A protein and the small-molecule ligand that binds it are described below.
Small molecule (SMILES): OC[C@H]1O[C@H](O)[C@H](O)[C@@H](O)[C@@H]1O

Binding-site contacts:
Ligand atom O4 contacts residue NAG2 of chain 1.I at 3.9 Å.
Ligand atom O2 contacts residue ASP416 of chain 1.A at 3.5 Å (salt-bridge).
Ligand atom O1 contacts residue SER443 of chain 1.A at 3.8 Å.
Ligand atom C5 contacts residue NAG2 of chain 1.I at 4.3 Å.
Ligand atom O2 contacts residue TYR441 of chain 1.A at 4.4 Å.
Ligand atom C4 contacts residue ASP416 of chain 1.A at 4.5 Å.
Ligand atom C4 contacts residue NAG1 of chain 1.I at 4.2 Å.
Ligand atom C5 contacts residue TYR441 of chain 1.A at 4.1 Å (hydrophobic).
Ligand atom O4 contacts residue NAG1 of chain 1.I at 3.1 Å (h-bond).
Ligand atom O2 contacts residue LEU419 of chain 1.A at 4.3 Å.
Ligand atom O1 contacts residue TYR441 of chain 1.A at 3.2 Å.
Ligand atom C3 contacts residue TYR441 of chain 1.A at 4.1 Å (hydrophobic).
Ligand atom O2 contacts residue GLY418 of chain 1.A at 3.5 Å.
Ligand atom O3 contacts residue NAG1 of chain 1.I at 3.7 Å.
Ligand atom O3 contacts residue THR394 of chain 1.A at 4.0 Å.
Ligand atom O6 contacts residue NAG2 of chain 1.I at 2.8 Å (h-bond).
Ligand atom O2 contacts residue SER443 of chain 1.A at 4.2 Å.
Ligand atom C1 contacts residue TYR441 of chain 1.A at 4.3 Å (hydrophobic).
Ligand atom C1 contacts residue TYR444 of chain 1.A at 4.2 Å (hydrophobic).
Ligand atom C6 contacts residue NAG2 of chain 1.I at 3.3 Å.
Ligand atom O4 contacts residue ASP416 of chain 1.A at 4.2 Å.
Ligand atom C1 contacts residue SER443 of chain 1.A at 4.2 Å.
Ligand atom C4 contacts residue NAG2 of chain 1.I at 3.9 Å.
Ligand atom C2 contacts residue ASP416 of chain 1.A at 4.4 Å.
Ligand atom O4 contacts residue TYR441 of chain 1.A at 4.4 Å.
Ligand atom C3 contacts residue ASP416 of chain 1.A at 3.5 Å.
Ligand atom O3 contacts residue ASP416 of chain 1.A at 2.7 Å (salt-bridge).

Sequence of chain 1.A:
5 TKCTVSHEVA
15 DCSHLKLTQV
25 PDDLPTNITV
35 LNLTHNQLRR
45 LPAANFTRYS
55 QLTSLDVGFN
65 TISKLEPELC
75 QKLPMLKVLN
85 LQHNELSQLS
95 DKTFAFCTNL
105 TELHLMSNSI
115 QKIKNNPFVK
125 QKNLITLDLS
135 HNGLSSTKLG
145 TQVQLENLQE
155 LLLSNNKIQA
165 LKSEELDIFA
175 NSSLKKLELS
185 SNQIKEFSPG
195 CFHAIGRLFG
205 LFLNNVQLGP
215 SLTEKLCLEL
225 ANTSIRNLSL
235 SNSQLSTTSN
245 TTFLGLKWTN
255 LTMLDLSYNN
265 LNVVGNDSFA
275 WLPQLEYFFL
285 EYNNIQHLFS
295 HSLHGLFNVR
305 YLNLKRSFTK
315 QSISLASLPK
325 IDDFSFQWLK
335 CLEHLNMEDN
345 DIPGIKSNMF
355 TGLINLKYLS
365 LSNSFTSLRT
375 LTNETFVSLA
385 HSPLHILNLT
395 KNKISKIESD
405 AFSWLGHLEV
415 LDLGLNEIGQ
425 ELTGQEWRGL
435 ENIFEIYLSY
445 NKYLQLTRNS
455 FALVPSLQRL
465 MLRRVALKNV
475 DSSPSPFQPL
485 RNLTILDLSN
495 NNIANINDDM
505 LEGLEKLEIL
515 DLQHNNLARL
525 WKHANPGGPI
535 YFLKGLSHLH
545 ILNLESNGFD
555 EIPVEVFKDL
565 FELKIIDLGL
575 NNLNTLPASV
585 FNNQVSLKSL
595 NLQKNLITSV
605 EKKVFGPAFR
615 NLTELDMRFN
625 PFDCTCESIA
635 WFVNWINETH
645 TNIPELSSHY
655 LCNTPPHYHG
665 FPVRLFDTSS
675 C